The small molecule below binds the protein below.
Small molecule (SMILES): Cc1cc(CCCCCCCOc2ccc(C3=N[C@@H](C)CO3)cc2Cl)on1

Sequence of chain 6.C:
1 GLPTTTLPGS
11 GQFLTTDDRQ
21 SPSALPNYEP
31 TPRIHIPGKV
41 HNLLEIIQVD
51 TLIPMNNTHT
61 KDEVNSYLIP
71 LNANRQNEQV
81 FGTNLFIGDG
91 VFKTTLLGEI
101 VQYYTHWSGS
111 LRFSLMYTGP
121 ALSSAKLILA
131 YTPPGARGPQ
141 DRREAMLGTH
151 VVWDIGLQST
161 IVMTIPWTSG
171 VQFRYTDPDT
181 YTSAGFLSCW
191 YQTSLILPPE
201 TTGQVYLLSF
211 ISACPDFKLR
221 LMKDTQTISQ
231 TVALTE

Sequence of chain 10.A:
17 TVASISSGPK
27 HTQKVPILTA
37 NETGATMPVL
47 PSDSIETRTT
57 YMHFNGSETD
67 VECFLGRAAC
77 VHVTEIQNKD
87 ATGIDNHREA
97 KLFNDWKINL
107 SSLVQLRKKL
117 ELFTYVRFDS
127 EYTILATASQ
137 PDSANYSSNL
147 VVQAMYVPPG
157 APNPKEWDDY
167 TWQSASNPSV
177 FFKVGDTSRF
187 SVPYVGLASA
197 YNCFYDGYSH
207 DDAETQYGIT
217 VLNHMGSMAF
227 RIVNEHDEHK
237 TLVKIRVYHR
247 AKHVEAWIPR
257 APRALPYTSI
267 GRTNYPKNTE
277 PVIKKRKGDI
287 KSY

Binding-site contacts:
Ligand atom C4 contacts residue TYR152 of chain 10.A at 3.7 Å (hydrophobic).
Ligand atom CL1 contacts residue ASN105 of chain 10.A at 3.3 Å.
Ligand atom O1B contacts residue MET221 of chain 10.A at 3.8 Å.
Ligand atom C31 contacts residue SER175 of chain 10.A at 3.5 Å.
Ligand atom C5C contacts residue TYR128 of chain 10.A at 3.7 Å (hydrophobic).
Ligand atom C31 contacts residue PRO174 of chain 10.A at 3.3 Å (hydrophobic).
Ligand atom C5C contacts residue ILE104 of chain 10.A at 4.0 Å (hydrophobic).
Ligand atom C7C contacts residue TYR128 of chain 10.A at 3.5 Å (hydrophobic).
Ligand atom C3B contacts residue TYR197 of chain 10.A at 3.3 Å (hydrophobic).
Ligand atom C2C contacts residue VAL188 of chain 10.A at 2.8 Å (hydrophobic).
Ligand atom C4 contacts residue PHE186 of chain 10.A at 3.7 Å (hydrophobic).
Ligand atom CL1 contacts residue ILE104 of chain 10.A at 3.6 Å.
Ligand atom C1C contacts residue TYR152 of chain 10.A at 3.9 Å (hydrophobic).
Ligand atom O1 contacts residue PHE186 of chain 10.A at 3.8 Å.
Ligand atom C5A contacts residue CYS199 of chain 10.A at 3.9 Å (hydrophobic).
Ligand atom C4C contacts residue TYR152 of chain 10.A at 3.9 Å (hydrophobic).
Ligand atom N2 contacts residue PRO174 of chain 10.A at 3.7 Å.
Ligand atom C3B contacts residue LEU106 of chain 10.A at 3.8 Å (hydrophobic).
Ligand atom C3C contacts residue TYR128 of chain 10.A at 3.6 Å (hydrophobic).
Ligand atom C3 contacts residue PHE186 of chain 10.A at 3.9 Å (hydrophobic).
Ligand atom C31 contacts residue VAL176 of chain 10.A at 3.3 Å (hydrophobic).
Ligand atom C5 contacts residue TYR152 of chain 10.A at 3.6 Å (hydrophobic).
Ligand atom N3A contacts residue ASN219 of chain 10.A at 3.4 Å (h-bond).
Ligand atom C3C contacts residue VAL188 of chain 10.A at 3.3 Å (hydrophobic).
Ligand atom C6C contacts residue VAL191 of chain 10.A at 3.3 Å (hydrophobic).
Ligand atom C5 contacts residue PHE186 of chain 10.A at 3.7 Å (hydrophobic).
Ligand atom O1A contacts residue VAL122 of chain 10.A at 4.0 Å.
Ligand atom CM1 contacts residue CYS199 of chain 10.A at 3.8 Å (hydrophobic).
Ligand atom C4B contacts residue LEU106 of chain 10.A at 3.7 Å (hydrophobic).
Ligand atom C2B contacts residue TYR197 of chain 10.A at 3.3 Å (hydrophobic).
Ligand atom N2 contacts residue PHE186 of chain 10.A at 4.0 Å.
Ligand atom O1 contacts residue TYR152 of chain 10.A at 3.9 Å.
Ligand atom C4A contacts residue ASN198 of chain 10.A at 3.9 Å.
Ligand atom C3 contacts residue PRO174 of chain 10.A at 3.7 Å (hydrophobic).
Ligand atom O1 contacts residue VAL188 of chain 10.A at 3.8 Å.
Ligand atom CL1 contacts residue MET221 of chain 10.A at 3.8 Å.
Ligand atom O1 contacts residue ALA24 of chain 10.C at 3.4 Å.
Ligand atom N2 contacts residue ALA24 of chain 10.C at 3.1 Å.
Ligand atom C31 contacts residue ALA150 of chain 10.A at 3.5 Å (hydrophobic).
Ligand atom C5A contacts residue VAL122 of chain 10.A at 3.9 Å (hydrophobic).

Sequence of chain 10.C:
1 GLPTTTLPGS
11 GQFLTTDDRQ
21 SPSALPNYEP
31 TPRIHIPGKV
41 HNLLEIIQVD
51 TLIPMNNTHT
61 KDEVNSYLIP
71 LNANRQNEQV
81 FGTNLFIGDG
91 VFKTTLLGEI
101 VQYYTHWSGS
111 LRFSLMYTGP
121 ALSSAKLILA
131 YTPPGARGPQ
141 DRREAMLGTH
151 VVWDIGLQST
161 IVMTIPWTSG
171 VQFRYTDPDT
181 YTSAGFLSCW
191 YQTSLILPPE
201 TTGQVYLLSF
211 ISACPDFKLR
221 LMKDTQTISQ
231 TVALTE